A protein and the small-molecule ligand that binds it are described below.
Small molecule (SMILES): CC(C)CCC[C@@H](C)[C@H]1CC[C@H]2[C@@H]3CC=C4C[C@@H](O)CC[C@]4(C)[C@H]3CC[C@]12C

Sequence of chain 1.G:
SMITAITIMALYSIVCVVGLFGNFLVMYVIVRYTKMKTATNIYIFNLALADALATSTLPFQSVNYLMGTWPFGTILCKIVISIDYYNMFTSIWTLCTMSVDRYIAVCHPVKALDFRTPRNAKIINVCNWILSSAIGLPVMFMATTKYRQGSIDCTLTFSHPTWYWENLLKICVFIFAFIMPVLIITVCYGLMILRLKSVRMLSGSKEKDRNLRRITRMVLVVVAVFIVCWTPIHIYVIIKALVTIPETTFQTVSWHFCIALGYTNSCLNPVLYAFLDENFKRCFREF

Binding-site contacts:
Ligand atom C18 contacts residue VAL259 of chain 1.A at 4.0 Å (hydrophobic).
Ligand atom C27 contacts residue ILE256 of chain 1.A at 3.9 Å (hydrophobic).
Ligand atom C24 contacts residue CLR1 of chain 1.S at 4.2 Å.
Ligand atom C10 contacts residue TYR175 of chain 1.A at 4.3 Å (hydrophobic).
Ligand atom C5 contacts residue LEU314 of chain 1.G at 4.4 Å (hydrophobic).
Ligand atom C19 contacts residue LEU263 of chain 1.A at 4.1 Å (hydrophobic).
Ligand atom C24 contacts residue ILE256 of chain 1.A at 4.2 Å (hydrophobic).
Ligand atom C6 contacts residue CLR1 of chain 1.S at 3.7 Å.
Ligand atom C8 contacts residue TYR175 of chain 1.A at 3.9 Å (hydrophobic).
Ligand atom C12 contacts residue LEU263 of chain 1.A at 4.5 Å (hydrophobic).
Ligand atom C16 contacts residue ILE243 of chain 1.G at 4.1 Å (hydrophobic).
Ligand atom C25 contacts residue ILE256 of chain 1.A at 3.8 Å (hydrophobic).
Ligand atom C27 contacts residue ILE247 of chain 1.G at 3.8 Å (hydrophobic).
Ligand atom C20 contacts residue VAL259 of chain 1.A at 4.1 Å (hydrophobic).
Ligand atom C26 contacts residue LEU255 of chain 1.A at 4.0 Å (hydrophobic).
Ligand atom C21 contacts residue VAL259 of chain 1.A at 3.8 Å (hydrophobic).
Ligand atom C7 contacts residue LEU314 of chain 1.G at 3.6 Å (hydrophobic).
Ligand atom C7 contacts residue CLR1 of chain 1.S at 3.5 Å.
Ligand atom C19 contacts residue TYR175 of chain 1.A at 3.3 Å (hydrophobic).
Ligand atom C15 contacts residue ILE243 of chain 1.G at 4.5 Å (hydrophobic).
Ligand atom C27 contacts residue CLR1 of chain 1.S at 4.4 Å.
Ligand atom C11 contacts residue LEU263 of chain 1.A at 3.9 Å (hydrophobic).
Ligand atom C9 contacts residue TYR175 of chain 1.A at 4.4 Å (hydrophobic).
Ligand atom C15 contacts residue CLR1 of chain 1.S at 3.7 Å.
Ligand atom C27 contacts residue MET252 of chain 1.A at 4.1 Å (hydrophobic).
Ligand atom C25 contacts residue LEU255 of chain 1.A at 4.4 Å (hydrophobic).
Ligand atom C8 contacts residue CLR1 of chain 1.S at 4.5 Å.
Ligand atom C6 contacts residue LEU314 of chain 1.G at 3.7 Å (hydrophobic).
Ligand atom C16 contacts residue CLR1 of chain 1.S at 4.3 Å.
Ligand atom C11 contacts residue TYR175 of chain 1.A at 4.5 Å (hydrophobic).
Ligand atom C18 contacts residue LEU263 of chain 1.A at 4.0 Å (hydrophobic).
Ligand atom C18 contacts residue TYR175 of chain 1.A at 3.9 Å (hydrophobic).

Sequence of chain 1.A:
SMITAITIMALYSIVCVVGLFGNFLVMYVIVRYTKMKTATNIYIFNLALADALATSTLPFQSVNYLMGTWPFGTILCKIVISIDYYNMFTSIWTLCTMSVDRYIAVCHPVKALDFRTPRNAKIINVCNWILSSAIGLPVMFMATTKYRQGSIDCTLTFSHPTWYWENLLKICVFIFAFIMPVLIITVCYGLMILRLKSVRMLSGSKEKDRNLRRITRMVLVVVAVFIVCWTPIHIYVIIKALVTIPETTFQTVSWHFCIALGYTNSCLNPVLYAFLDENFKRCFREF